This protein binds this small molecule.
Small molecule (SMILES): CC(=O)N[C@H]1[C@H](O[C@H]2[C@H](O)[C@@H](NC(C)=O)CO[C@@H]2CO)O[C@H](CO)[C@@H](O)[C@@H]1O

Binding-site contacts:
Ligand atom C6 contacts residue ILE791 of chain 1.B at 4.1 Å (hydrophobic).
Ligand atom C4 contacts residue ASN706 of chain 1.A at 4.2 Å.
Ligand atom C2 contacts residue TYR793 of chain 1.B at 4.0 Å (hydrophobic).
Ligand atom C5 contacts residue ASN706 of chain 1.A at 3.7 Å.
Ligand atom C7 contacts residue TYR793 of chain 1.B at 3.9 Å (hydrophobic).
Ligand atom N2 contacts residue ASN706 of chain 1.A at 2.9 Å (h-bond).
Ligand atom O6 contacts residue TYR793 of chain 1.B at 3.8 Å.
Ligand atom O5 contacts residue TYR793 of chain 1.B at 4.4 Å.
Ligand atom O5 contacts residue ASN706 of chain 1.A at 2.4 Å (h-bond).
Ligand atom C3 contacts residue ASN706 of chain 1.A at 3.8 Å.
Ligand atom N2 contacts residue TYR793 of chain 1.B at 4.3 Å.
Ligand atom C2 contacts residue ASN706 of chain 1.A at 2.4 Å.
Ligand atom O6 contacts residue ASN706 of chain 1.A at 4.1 Å.
Ligand atom C5 contacts residue TYR793 of chain 1.B at 4.5 Å (hydrophobic).
Ligand atom C1 contacts residue ASN706 of chain 1.A at 1.4 Å.
Ligand atom O6 contacts residue ILE791 of chain 1.B at 3.9 Å.
Ligand atom O7 contacts residue TYR793 of chain 1.B at 3.1 Å.
Ligand atom C6 contacts residue TYR793 of chain 1.B at 3.5 Å (hydrophobic).
Ligand atom C7 contacts residue ASN706 of chain 1.A at 3.9 Å.

Sequence of chain 1.A:
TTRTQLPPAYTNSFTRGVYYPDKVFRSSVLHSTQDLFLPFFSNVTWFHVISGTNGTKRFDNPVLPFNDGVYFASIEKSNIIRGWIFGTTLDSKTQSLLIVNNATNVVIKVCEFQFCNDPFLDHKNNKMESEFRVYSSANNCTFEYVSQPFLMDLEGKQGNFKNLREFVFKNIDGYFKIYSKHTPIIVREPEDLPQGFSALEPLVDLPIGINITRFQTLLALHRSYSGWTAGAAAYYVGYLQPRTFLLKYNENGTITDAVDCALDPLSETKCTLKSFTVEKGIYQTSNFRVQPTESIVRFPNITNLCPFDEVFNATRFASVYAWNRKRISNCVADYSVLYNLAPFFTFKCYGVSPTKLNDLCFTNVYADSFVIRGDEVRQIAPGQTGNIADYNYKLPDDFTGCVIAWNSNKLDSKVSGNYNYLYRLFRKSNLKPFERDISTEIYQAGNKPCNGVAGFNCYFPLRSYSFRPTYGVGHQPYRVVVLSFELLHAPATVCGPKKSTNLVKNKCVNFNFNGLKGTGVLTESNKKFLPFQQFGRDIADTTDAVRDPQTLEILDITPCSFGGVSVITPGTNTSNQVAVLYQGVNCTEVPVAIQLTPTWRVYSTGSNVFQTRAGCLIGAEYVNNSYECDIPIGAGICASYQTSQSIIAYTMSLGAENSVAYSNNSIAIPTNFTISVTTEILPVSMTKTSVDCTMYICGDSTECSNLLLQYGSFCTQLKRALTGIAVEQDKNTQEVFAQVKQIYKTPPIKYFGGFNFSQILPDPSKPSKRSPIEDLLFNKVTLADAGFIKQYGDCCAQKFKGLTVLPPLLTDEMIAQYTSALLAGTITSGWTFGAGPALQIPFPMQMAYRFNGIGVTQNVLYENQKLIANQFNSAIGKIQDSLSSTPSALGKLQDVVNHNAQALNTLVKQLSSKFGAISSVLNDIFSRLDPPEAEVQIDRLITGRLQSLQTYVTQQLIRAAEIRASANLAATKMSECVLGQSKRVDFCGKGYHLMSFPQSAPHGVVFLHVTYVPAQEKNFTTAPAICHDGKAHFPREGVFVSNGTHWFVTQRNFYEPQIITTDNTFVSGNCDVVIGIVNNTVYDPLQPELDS

Sequence of chain 1.B:
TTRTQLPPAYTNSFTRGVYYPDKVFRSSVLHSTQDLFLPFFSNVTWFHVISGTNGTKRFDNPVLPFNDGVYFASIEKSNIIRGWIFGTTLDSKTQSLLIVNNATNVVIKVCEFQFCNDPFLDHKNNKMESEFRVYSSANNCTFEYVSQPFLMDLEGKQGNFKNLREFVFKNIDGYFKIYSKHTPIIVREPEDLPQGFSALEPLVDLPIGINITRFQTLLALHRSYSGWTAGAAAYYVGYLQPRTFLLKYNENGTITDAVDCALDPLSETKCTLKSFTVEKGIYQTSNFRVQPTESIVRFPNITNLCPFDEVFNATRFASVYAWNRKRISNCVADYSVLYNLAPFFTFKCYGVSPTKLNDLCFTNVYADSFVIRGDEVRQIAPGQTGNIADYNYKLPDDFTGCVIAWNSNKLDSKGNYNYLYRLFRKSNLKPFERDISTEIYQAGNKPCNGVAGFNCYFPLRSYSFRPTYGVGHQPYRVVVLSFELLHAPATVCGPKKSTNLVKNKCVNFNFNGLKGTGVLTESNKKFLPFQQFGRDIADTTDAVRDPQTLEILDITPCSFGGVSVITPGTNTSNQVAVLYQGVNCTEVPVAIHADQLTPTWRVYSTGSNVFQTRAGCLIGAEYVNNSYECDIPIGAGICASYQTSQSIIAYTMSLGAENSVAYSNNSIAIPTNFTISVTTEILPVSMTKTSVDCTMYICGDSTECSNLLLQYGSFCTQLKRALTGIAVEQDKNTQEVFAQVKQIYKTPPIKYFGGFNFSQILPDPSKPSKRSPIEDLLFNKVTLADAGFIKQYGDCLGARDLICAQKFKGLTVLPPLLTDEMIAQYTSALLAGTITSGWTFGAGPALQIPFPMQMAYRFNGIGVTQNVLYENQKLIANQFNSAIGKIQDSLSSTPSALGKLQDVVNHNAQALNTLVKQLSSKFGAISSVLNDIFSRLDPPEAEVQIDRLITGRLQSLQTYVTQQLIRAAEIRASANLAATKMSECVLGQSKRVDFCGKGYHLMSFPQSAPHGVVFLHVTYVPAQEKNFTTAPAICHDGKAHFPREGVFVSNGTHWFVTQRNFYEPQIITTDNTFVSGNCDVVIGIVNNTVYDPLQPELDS